Sequence of chain 1.A:
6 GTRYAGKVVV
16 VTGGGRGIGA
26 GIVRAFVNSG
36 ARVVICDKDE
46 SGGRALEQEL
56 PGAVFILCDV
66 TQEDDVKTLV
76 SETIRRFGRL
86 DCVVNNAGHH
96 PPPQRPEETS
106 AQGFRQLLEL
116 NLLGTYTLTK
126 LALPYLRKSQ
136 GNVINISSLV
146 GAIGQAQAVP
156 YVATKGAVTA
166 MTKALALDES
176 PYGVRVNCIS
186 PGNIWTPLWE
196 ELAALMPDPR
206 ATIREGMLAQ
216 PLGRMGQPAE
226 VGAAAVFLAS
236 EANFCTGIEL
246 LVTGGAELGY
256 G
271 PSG

The small molecule below binds the protein below.
Small molecule (SMILES): OC[C@H]1O[C@@H](O)[C@H](O)[C@@H](O)[C@@H]1O

Binding-site contacts:
Ligand atom C6 contacts residue TRP190 of chain 1.A at 3.2 Å (hydrophobic).
Ligand atom C1 contacts residue TRP190 of chain 1.A at 3.4 Å (hydrophobic).
Ligand atom O6 contacts residue TRP190 of chain 1.A at 4.4 Å.
Ligand atom C1 contacts residue PRO192 of chain 1.A at 4.1 Å (hydrophobic).
Ligand atom O6 contacts residue GLU195 of chain 1.A at 2.7 Å (salt-bridge).
Ligand atom O1 contacts residue PRO192 of chain 1.A at 3.5 Å.
Ligand atom O5 contacts residue THR191 of chain 1.A at 3.4 Å.
Ligand atom C6 contacts residue GLU195 of chain 1.A at 3.5 Å.
Ligand atom C1 contacts residue THR191 of chain 1.A at 3.9 Å.
Ligand atom C5 contacts residue TRP190 of chain 1.A at 3.5 Å (hydrophobic).
Ligand atom O4 contacts residue TRP190 of chain 1.A at 3.4 Å (h-bond).
Ligand atom C6 contacts residue PRO192 of chain 1.A at 4.0 Å (hydrophobic).
Ligand atom O1 contacts residue GLY22 of chain 1.A at 3.4 Å.
Ligand atom C4 contacts residue TRP190 of chain 1.A at 4.1 Å (hydrophobic).
Ligand atom O1 contacts residue THR191 of chain 1.A at 3.9 Å.
Ligand atom O6 contacts residue PRO192 of chain 1.A at 3.7 Å.
Ligand atom C5 contacts residue THR191 of chain 1.A at 4.0 Å.
Ligand atom C6 contacts residue THR191 of chain 1.A at 3.6 Å.
Ligand atom C1 contacts residue PRO223 of chain 1.A at 4.1 Å (hydrophobic).
Ligand atom C5 contacts residue PRO192 of chain 1.A at 4.4 Å (hydrophobic).
Ligand atom O1 contacts residue TRP190 of chain 1.A at 3.9 Å.
Ligand atom O5 contacts residue TRP190 of chain 1.A at 3.6 Å.
Ligand atom O2 contacts residue PRO223 of chain 1.A at 4.3 Å.
Ligand atom O6 contacts residue THR191 of chain 1.A at 3.7 Å.
Ligand atom O5 contacts residue PRO192 of chain 1.A at 3.4 Å.
Ligand atom O1 contacts residue PRO223 of chain 1.A at 3.6 Å.